Sequence of chain 1.B:
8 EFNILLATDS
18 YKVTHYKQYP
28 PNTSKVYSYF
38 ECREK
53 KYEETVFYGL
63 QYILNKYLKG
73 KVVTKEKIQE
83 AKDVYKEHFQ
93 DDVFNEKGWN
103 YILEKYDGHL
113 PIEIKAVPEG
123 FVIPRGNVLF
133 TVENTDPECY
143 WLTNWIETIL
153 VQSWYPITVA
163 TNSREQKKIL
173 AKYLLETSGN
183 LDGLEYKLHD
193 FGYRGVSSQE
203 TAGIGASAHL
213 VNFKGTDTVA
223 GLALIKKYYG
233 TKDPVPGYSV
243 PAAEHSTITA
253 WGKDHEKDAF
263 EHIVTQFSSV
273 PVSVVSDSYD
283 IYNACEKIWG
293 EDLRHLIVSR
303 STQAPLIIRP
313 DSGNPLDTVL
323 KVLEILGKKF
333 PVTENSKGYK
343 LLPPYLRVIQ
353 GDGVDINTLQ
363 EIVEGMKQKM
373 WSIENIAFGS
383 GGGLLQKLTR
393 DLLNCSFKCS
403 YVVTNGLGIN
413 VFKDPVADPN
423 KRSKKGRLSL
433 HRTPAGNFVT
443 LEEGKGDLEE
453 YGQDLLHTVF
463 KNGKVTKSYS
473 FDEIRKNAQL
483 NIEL

Sequence of chain 1.A:
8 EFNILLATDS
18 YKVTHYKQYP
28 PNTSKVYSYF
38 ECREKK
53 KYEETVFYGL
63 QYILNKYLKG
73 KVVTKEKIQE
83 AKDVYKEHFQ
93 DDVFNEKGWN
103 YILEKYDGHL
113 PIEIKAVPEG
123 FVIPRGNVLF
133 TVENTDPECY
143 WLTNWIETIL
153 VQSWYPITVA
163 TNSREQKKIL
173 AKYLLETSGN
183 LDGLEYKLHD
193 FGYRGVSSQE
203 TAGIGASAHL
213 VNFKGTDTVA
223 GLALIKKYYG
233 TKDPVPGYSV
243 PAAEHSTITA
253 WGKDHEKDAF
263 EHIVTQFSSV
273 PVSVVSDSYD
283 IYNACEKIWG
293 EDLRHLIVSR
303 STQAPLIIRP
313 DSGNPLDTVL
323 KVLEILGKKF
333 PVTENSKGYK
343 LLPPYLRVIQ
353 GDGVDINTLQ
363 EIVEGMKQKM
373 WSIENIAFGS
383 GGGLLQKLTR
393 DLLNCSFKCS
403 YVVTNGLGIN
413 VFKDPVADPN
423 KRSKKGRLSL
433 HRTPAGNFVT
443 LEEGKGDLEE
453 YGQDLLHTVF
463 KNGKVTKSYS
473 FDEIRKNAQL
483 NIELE

The protein below binds the small molecule below.
Small molecule (SMILES): O=C(NCc1ccc(S(=O)(=O)c2cc(F)cc(F)c2)cc1)c1ccn2cccc2c1

Binding-site contacts:
Ligand atom C4 contacts residue PHE193 of chain 1.B at 3.7 Å (hydrophobic).
Ligand atom F29 contacts residue TYR240 of chain 1.B at 3.5 Å.
Ligand atom C26 contacts residue VAL242 of chain 1.B at 3.5 Å (hydrophobic).
Ligand atom C4 contacts residue TYR18 of chain 1.A at 3.6 Å (hydrophobic).
Ligand atom C3 contacts residue PHE193 of chain 1.B at 3.6 Å (hydrophobic).
Ligand atom C7 contacts residue ARG311 of chain 1.B at 3.5 Å.
Ligand atom C9 contacts residue TYR18 of chain 1.A at 3.6 Å (hydrophobic).
Ligand atom O11 contacts residue ALA244 of chain 1.B at 3.2 Å.
Ligand atom N8 contacts residue PHE193 of chain 1.B at 3.5 Å.
Ligand atom C7 contacts residue PHE193 of chain 1.B at 3.5 Å (hydrophobic).
Ligand atom O21 contacts residue ILE351 of chain 1.B at 3.7 Å.
Ligand atom N8 contacts residue TYR18 of chain 1.A at 3.4 Å (h-bond).
Ligand atom C2 contacts residue ASP16 of chain 1.A at 3.7 Å.
Ligand atom C13 contacts residue VAL242 of chain 1.B at 3.4 Å (hydrophobic).
Ligand atom C6 contacts residue ARG311 of chain 1.B at 3.4 Å.
Ligand atom N12 contacts residue TYR18 of chain 1.A at 3.5 Å.
Ligand atom C7 contacts residue PO41 of chain 1.M at 3.7 Å.
Ligand atom F29 contacts residue TYR188 of chain 1.B at 3.5 Å.
Ligand atom C5 contacts residue PHE193 of chain 1.B at 3.6 Å (hydrophobic).
Ligand atom C1 contacts residue ARG196 of chain 1.B at 3.2 Å.
Ligand atom C19 contacts residue VAL242 of chain 1.B at 3.4 Å (hydrophobic).
Ligand atom N12 contacts residue ASP219 of chain 1.B at 2.9 Å (salt-bridge).
Ligand atom C6 contacts residue TYR18 of chain 1.A at 3.4 Å (hydrophobic).
Ligand atom C4 contacts residue ASP219 of chain 1.B at 3.3 Å.
Ligand atom C18 contacts residue VAL242 of chain 1.B at 3.4 Å (hydrophobic).
Ligand atom O22 contacts residue ILE309 of chain 1.B at 3.7 Å.
Ligand atom F30 contacts residue PRO273 of chain 1.B at 3.7 Å.
Ligand atom C1 contacts residue PHE193 of chain 1.B at 3.4 Å (hydrophobic).
Ligand atom C10 contacts residue TYR18 of chain 1.A at 3.6 Å (hydrophobic).
Ligand atom C13 contacts residue ALA244 of chain 1.B at 3.6 Å (hydrophobic).
Ligand atom C9 contacts residue ARG196 of chain 1.B at 3.5 Å.
Ligand atom C15 contacts residue HIS191 of chain 1.B at 3.3 Å.
Ligand atom C13 contacts residue ASP219 of chain 1.B at 3.7 Å.
Ligand atom C16 contacts residue HIS191 of chain 1.B at 3.2 Å.
Ligand atom C5 contacts residue TYR18 of chain 1.A at 3.6 Å (hydrophobic).
Ligand atom C13 contacts residue SER241 of chain 1.B at 3.6 Å.
Ligand atom C2 contacts residue PHE193 of chain 1.B at 3.7 Å (hydrophobic).
Ligand atom C6 contacts residue PHE193 of chain 1.B at 3.6 Å (hydrophobic).
Ligand atom C3 contacts residue TYR18 of chain 1.A at 3.5 Å (hydrophobic).
Ligand atom C7 contacts residue TYR18 of chain 1.A at 3.5 Å (hydrophobic).